A protein and the small-molecule ligand that binds it are described below.
Small molecule (SMILES): O=CNc1ccccc1

Binding-site contacts:
Ligand atom C7 contacts residue TYR222 of chain 1.B at 4.0 Å (hydrophobic).
Ligand atom C6 contacts residue PHE182 of chain 1.B at 3.6 Å (hydrophobic).
Ligand atom C1 contacts residue ASN39 of chain 1.B at 3.6 Å.
Ligand atom C4 contacts residue ASN39 of chain 1.B at 3.9 Å.
Ligand atom C2 contacts residue TYR35 of chain 1.B at 4.2 Å (hydrophobic).
Ligand atom C2 contacts residue PHE182 of chain 1.B at 3.5 Å (hydrophobic).
Ligand atom C4 contacts residue MET258 of chain 1.B at 4.5 Å (hydrophobic).
Ligand atom O1 contacts residue GLU219 of chain 1.B at 3.3 Å (salt-bridge).
Ligand atom N1 contacts residue GLU219 of chain 1.B at 3.1 Å (salt-bridge).
Ligand atom N1 contacts residue VAL269 of chain 1.B at 4.3 Å.
Ligand atom O1 contacts residue PHE182 of chain 1.B at 4.5 Å.
Ligand atom C5 contacts residue LYS57 of chain 1.B at 4.5 Å.
Ligand atom N1 contacts residue PHE182 of chain 1.B at 4.5 Å.
Ligand atom N1 contacts residue ASP267 of chain 1.B at 3.3 Å (salt-bridge).
Ligand atom C3 contacts residue ASP267 of chain 1.B at 4.0 Å.
Ligand atom C5 contacts residue PHE182 of chain 1.B at 3.9 Å (hydrophobic).
Ligand atom C1 contacts residue PHE182 of chain 1.B at 3.7 Å (hydrophobic).
Ligand atom C2 contacts residue ASN39 of chain 1.B at 3.5 Å.
Ligand atom O1 contacts residue TYR222 of chain 1.B at 3.9 Å.
Ligand atom C6 contacts residue LYS57 of chain 1.B at 3.5 Å.
Ligand atom C6 contacts residue TYR40 of chain 1.B at 4.1 Å (hydrophobic).
Ligand atom C3 contacts residue ASN39 of chain 1.B at 3.6 Å.
Ligand atom C7 contacts residue ASP267 of chain 1.B at 3.8 Å.
Ligand atom C1 contacts residue TYR35 of chain 1.B at 4.1 Å (hydrophobic).
Ligand atom N1 contacts residue ALA216 of chain 1.B at 4.3 Å.
Ligand atom C4 contacts residue PHE182 of chain 1.B at 4.0 Å (hydrophobic).
Ligand atom C1 contacts residue TYR40 of chain 1.B at 3.8 Å (hydrophobic).
Ligand atom C3 contacts residue ARG44 of chain 1.B at 4.2 Å.
Ligand atom C1 contacts residue LYS57 of chain 1.B at 4.1 Å.
Ligand atom N1 contacts residue ARG44 of chain 1.B at 4.4 Å.
Ligand atom C5 contacts residue ARG44 of chain 1.B at 4.2 Å.
Ligand atom C6 contacts residue ASN39 of chain 1.B at 3.9 Å.
Ligand atom C7 contacts residue GLU219 of chain 1.B at 2.9 Å.
Ligand atom N1 contacts residue ASN39 of chain 1.B at 4.3 Å.
Ligand atom C4 contacts residue ASP267 of chain 1.B at 4.1 Å.
Ligand atom C4 contacts residue ARG44 of chain 1.B at 3.6 Å.
Ligand atom C3 contacts residue PHE182 of chain 1.B at 3.8 Å (hydrophobic).
Ligand atom C5 contacts residue ASN39 of chain 1.B at 4.0 Å.
Ligand atom C3 contacts residue GLU219 of chain 1.B at 4.5 Å.

Sequence of chain 1.B:
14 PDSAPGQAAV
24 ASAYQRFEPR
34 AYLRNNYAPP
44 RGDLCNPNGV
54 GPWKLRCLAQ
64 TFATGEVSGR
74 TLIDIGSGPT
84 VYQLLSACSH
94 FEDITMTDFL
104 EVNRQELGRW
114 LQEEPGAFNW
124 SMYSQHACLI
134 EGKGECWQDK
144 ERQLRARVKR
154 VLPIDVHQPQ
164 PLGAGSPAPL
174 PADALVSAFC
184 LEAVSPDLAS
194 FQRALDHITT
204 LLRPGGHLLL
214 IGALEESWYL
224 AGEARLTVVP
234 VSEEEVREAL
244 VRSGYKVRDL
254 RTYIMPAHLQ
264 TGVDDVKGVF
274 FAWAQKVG